A small-molecule ligand and the protein it binds are described below.
Small molecule (SMILES): CC(=O)[C@H]1O[C@@H](OC2=CCC(/C=C(\C)C(=O)N[C@@H]3[C@H](O)[C@@H](O)[C@H]4OCO[C@H]4[C@@H]3O)=CC2=O)[C@@H](O)[C@@H]1O

Binding-site contacts:
Ligand atom C23 contacts residue MG1 of chain 1.FP at 4.3 Å.
Ligand atom O6 contacts residue TEL1 of chain 1.IQA at 3.4 Å (h-bond).
Ligand atom O9 contacts residue MG1 of chain 1.FP at 3.6 Å.
Ligand atom C11 contacts residue TEL1 of chain 1.IQA at 4.2 Å.
Ligand atom O2 contacts residue TEL1 of chain 1.IQA at 4.0 Å.